Sequence of chain 1.B:
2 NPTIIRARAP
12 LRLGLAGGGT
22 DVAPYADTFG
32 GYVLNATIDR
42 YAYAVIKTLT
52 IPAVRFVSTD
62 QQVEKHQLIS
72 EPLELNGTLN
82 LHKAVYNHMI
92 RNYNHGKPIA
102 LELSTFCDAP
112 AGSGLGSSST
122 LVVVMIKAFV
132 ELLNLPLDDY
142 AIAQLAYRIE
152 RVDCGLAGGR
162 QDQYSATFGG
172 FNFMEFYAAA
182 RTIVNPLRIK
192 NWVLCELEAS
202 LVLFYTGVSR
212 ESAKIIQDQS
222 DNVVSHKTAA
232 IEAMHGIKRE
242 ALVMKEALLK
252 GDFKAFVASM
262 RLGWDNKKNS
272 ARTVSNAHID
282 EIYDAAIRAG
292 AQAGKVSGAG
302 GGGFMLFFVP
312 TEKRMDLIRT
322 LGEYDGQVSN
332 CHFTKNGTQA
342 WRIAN

This small molecule binds to this protein.
Small molecule (SMILES): Nc1ncnc2c1ncn2[C@@H]1O[C@H](CO[P](=O)(O)O[P](=O)(O)NP(=O)(O)O)[C@@H](O)[C@H]1O

Binding-site contacts:
Ligand atom O1G contacts residue GLY115 of chain 1.B at 3.2 Å.
Ligand atom O2B contacts residue SER118 of chain 1.B at 3.3 Å (h-bond).
Ligand atom N7 contacts residue ALA214 of chain 1.B at 3.4 Å.
Ligand atom C3' contacts residue GLU151 of chain 1.B at 3.6 Å.
Ligand atom O1A contacts residue GLY113 of chain 1.B at 3.5 Å (h-bond).
Ligand atom O1G contacts residue ARG13 of chain 1.B at 3.0 Å (salt-bridge).
Ligand atom O1B contacts residue GLY117 of chain 1.B at 3.6 Å.
Ligand atom O2' contacts residue ALA158 of chain 1.B at 3.0 Å (h-bond).
Ligand atom O2' contacts residue ARG152 of chain 1.B at 3.0 Å (salt-bridge).
Ligand atom PB contacts residue SER119 of chain 1.B at 3.5 Å.
Ligand atom O1G contacts residue LEU116 of chain 1.B at 3.4 Å (h-bond).
Ligand atom C2' contacts residue ALA158 of chain 1.B at 3.7 Å (hydrophobic).
Ligand atom PB contacts residue MG1 of chain 1.I at 3.6 Å.
Ligand atom O2B contacts residue GLY113 of chain 1.B at 3.1 Å (h-bond).
Ligand atom C3' contacts residue SER119 of chain 1.B at 3.5 Å.
Ligand atom C5' contacts residue SER119 of chain 1.B at 3.2 Å.
Ligand atom O2' contacts residue GLU151 of chain 1.B at 3.2 Å (salt-bridge).
Ligand atom N7 contacts residue ALA158 of chain 1.B at 3.1 Å (h-bond).
Ligand atom O3' contacts residue GLU151 of chain 1.B at 2.7 Å (salt-bridge).
Ligand atom O3A contacts residue SER119 of chain 1.B at 3.4 Å (h-bond).
Ligand atom O3G contacts residue GLY113 of chain 1.B at 3.5 Å.
Ligand atom O3A contacts residue GLY113 of chain 1.B at 3.0 Å (h-bond).
Ligand atom C4' contacts residue SER119 of chain 1.B at 3.6 Å.
Ligand atom C8 contacts residue ALA158 of chain 1.B at 2.8 Å (hydrophobic).
Ligand atom N9 contacts residue ALA158 of chain 1.B at 3.1 Å (h-bond).
Ligand atom O2G contacts residue ALA300 of chain 1.B at 3.3 Å (h-bond).
Ligand atom O2A contacts residue SER213 of chain 1.B at 2.7 Å (h-bond).
Ligand atom O3G contacts residue SER114 of chain 1.B at 3.7 Å.
Ligand atom O1B contacts residue SER119 of chain 1.B at 2.5 Å (h-bond).
Ligand atom C5 contacts residue ALA158 of chain 1.B at 3.6 Å (hydrophobic).
Ligand atom O3G contacts residue GLY115 of chain 1.B at 2.8 Å (h-bond).
Ligand atom O3G contacts residue MG1 of chain 1.I at 3.6 Å.
Ligand atom C5 contacts residue ALA214 of chain 1.B at 3.5 Å (hydrophobic).
Ligand atom O1G contacts residue GLY117 of chain 1.B at 3.0 Å (h-bond).
Ligand atom O3' contacts residue SER119 of chain 1.B at 3.5 Å.
Ligand atom O5' contacts residue SER119 of chain 1.B at 3.5 Å (h-bond).
Ligand atom O2B contacts residue MG1 of chain 1.I at 2.2 Å.
Ligand atom O1B contacts residue SER118 of chain 1.B at 3.3 Å (h-bond).
Ligand atom C4 contacts residue ALA158 of chain 1.B at 3.6 Å (hydrophobic).
Ligand atom PG contacts residue GLY115 of chain 1.B at 3.5 Å.